Sequence of chain 1.L:
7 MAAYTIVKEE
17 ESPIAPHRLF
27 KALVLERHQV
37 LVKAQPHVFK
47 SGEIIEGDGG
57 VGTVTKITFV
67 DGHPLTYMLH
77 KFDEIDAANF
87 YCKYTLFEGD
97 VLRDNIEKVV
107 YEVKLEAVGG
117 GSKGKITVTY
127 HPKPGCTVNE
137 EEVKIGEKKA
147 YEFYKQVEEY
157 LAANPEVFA

This small molecule binds to this protein.
Small molecule (SMILES): O=S(=O)(O)c1cccc2cccc(Nc3ccccc3)c12

Binding-site contacts:
Ligand atom C13 contacts residue GLU52 of chain 1.L at 4.4 Å.
Ligand atom C15 contacts residue GLY53 of chain 1.L at 3.6 Å.
Ligand atom O3 contacts residue GLY53 of chain 1.L at 4.1 Å.
Ligand atom O1 contacts residue GLY53 of chain 1.L at 2.7 Å (h-bond).
Ligand atom C14 contacts residue ASP54 of chain 1.L at 4.1 Å.
Ligand atom N contacts residue GLY53 of chain 1.L at 3.8 Å.
Ligand atom C14 contacts residue GLY53 of chain 1.L at 3.7 Å.
Ligand atom C13 contacts residue GLY53 of chain 1.L at 3.5 Å.
Ligand atom C11 contacts residue GLY53 of chain 1.L at 3.3 Å.
Ligand atom O1 contacts residue GLU52 of chain 1.L at 3.7 Å.
Ligand atom C15 contacts residue ASP54 of chain 1.L at 3.5 Å.
Ligand atom C16 contacts residue GLY53 of chain 1.L at 3.5 Å.
Ligand atom C12 contacts residue GLY53 of chain 1.L at 3.2 Å.
Ligand atom C12 contacts residue GLU52 of chain 1.L at 4.1 Å.
Ligand atom C14 contacts residue VAL57 of chain 1.L at 4.0 Å (hydrophobic).
Ligand atom S contacts residue GLY53 of chain 1.L at 3.9 Å.
Ligand atom C16 contacts residue ASP54 of chain 1.L at 4.0 Å.
Ligand atom C13 contacts residue GLY58 of chain 1.L at 4.2 Å.